The protein below binds the small molecule below.
Small molecule (SMILES): CSCC[C@H](NC(=O)CNC(=O)[C@@H]1CCCN1)C(=O)N[C@@H](CCSC)C(=O)N[C@@H](CC(=O)O)C(=O)N[C@@H](CO)C(=O)N[C@@H](CCC(N)=O)C(=O)N[C@@H](CCC(=O)O)C(=O)N[C@@H](Cc1ccccc1)C(=O)N[C@H](C=O)CO

Binding-site contacts:
Ligand atom O contacts residue THR58 of chain 1.WA at 3.4 Å.
Ligand atom CD2 contacts residue VAL34 of chain 1.SA at 3.7 Å (hydrophobic).
Ligand atom CB contacts residue ALA39 of chain 1.SA at 3.9 Å (hydrophobic).
Ligand atom N contacts residue ILE37 of chain 1.SA at 3.4 Å (h-bond).
Ligand atom O contacts residue THR35 of chain 1.SA at 3.9 Å.
Ligand atom SD contacts residue THR38 of chain 1.SA at 3.8 Å.
Ligand atom OD2 contacts residue ALA39 of chain 1.SA at 3.0 Å (h-bond).
Ligand atom N contacts residue ASP46 of chain 1.WA at 3.7 Å.
Ligand atom O contacts residue ILE37 of chain 1.SA at 3.3 Å (h-bond).
Ligand atom OE1 contacts residue LYS47 of chain 1.SA at 3.1 Å.
Ligand atom CG contacts residue PRO40 of chain 1.SA at 3.5 Å (hydrophobic).
Ligand atom O contacts residue THR38 of chain 1.SA at 3.5 Å.
Ligand atom CB contacts residue ARG48 of chain 1.WA at 3.2 Å.
Ligand atom CB contacts residue THR35 of chain 1.SA at 3.8 Å.
Ligand atom CE contacts residue ARG48 of chain 1.WA at 3.9 Å.
Ligand atom N contacts residue THR35 of chain 1.SA at 2.7 Å (h-bond).
Ligand atom CB contacts residue THR38 of chain 1.SA at 3.9 Å.
Ligand atom C contacts residue ILE37 of chain 1.SA at 4.0 Å (hydrophobic).
Ligand atom O contacts residue ALA39 of chain 1.SA at 3.6 Å.
Ligand atom O contacts residue ALA36 of chain 1.SA at 3.1 Å.
Ligand atom OG contacts residue ARG48 of chain 1.WA at 3.2 Å (salt-bridge).
Ligand atom CG contacts residue THR35 of chain 1.SA at 3.8 Å.
Ligand atom CE2 contacts residue VAL55 of chain 1.SA at 3.7 Å (hydrophobic).
Ligand atom CD2 contacts residue THR35 of chain 1.SA at 3.6 Å.
Ligand atom CG contacts residue ALA39 of chain 1.SA at 3.8 Å (hydrophobic).
Ligand atom OG contacts residue THR38 of chain 1.SA at 3.3 Å (h-bond).
Ligand atom CA contacts residue THR35 of chain 1.SA at 3.7 Å.
Ligand atom OD2 contacts residue MET43 of chain 1.SA at 3.1 Å (h-bond).
Ligand atom CA contacts residue ASP46 of chain 1.WA at 3.8 Å.
Ligand atom CG contacts residue MET43 of chain 1.SA at 3.7 Å (hydrophobic).
Ligand atom O contacts residue MET43 of chain 1.SA at 3.8 Å.
Ligand atom CA contacts residue THR35 of chain 1.SA at 3.3 Å.
Ligand atom O contacts residue ILE37 of chain 1.SA at 3.7 Å.
Ligand atom CA contacts residue ILE37 of chain 1.SA at 3.5 Å (hydrophobic).
Ligand atom CB contacts residue LEU49 of chain 1.SA at 3.6 Å (hydrophobic).
Ligand atom CZ contacts residue VAL55 of chain 1.SA at 3.8 Å (hydrophobic).
Ligand atom CE contacts residue ASP46 of chain 1.WA at 3.2 Å.
Ligand atom C contacts residue THR35 of chain 1.SA at 3.5 Å.
Ligand atom CD2 contacts residue LEU49 of chain 1.SA at 3.9 Å (hydrophobic).
Ligand atom OD1 contacts residue MET43 of chain 1.SA at 3.5 Å (h-bond).

Sequence of chain 1.WA:
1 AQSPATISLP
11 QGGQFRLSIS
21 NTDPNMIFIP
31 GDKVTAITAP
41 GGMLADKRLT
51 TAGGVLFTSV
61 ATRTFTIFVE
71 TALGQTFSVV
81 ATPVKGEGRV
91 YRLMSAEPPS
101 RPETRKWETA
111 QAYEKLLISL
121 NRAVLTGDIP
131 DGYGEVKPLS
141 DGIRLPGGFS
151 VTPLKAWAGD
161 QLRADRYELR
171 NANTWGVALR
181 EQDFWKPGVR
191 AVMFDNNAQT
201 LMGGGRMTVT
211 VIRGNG

Sequence of chain 1.SA:
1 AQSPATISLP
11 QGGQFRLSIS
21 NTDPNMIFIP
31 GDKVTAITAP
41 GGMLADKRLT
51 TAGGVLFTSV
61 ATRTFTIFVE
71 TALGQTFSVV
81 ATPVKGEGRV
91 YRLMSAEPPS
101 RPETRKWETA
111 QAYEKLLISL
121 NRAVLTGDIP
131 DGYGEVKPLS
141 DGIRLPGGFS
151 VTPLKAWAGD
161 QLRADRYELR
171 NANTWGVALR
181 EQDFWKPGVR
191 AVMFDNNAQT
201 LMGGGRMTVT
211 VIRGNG